Binding-site contacts:
Ligand atom C contacts residue HIS123 of chain 1.A at 4.4 Å.
Ligand atom CA contacts residue HIS123 of chain 1.A at 4.5 Å.
Ligand atom O contacts residue HIS123 of chain 1.A at 4.0 Å.
Ligand atom N contacts residue ASP121 of chain 1.A at 4.0 Å.

This small molecule binds to this protein.
Small molecule (SMILES): NCC(=O)O

Sequence of chain 1.A:
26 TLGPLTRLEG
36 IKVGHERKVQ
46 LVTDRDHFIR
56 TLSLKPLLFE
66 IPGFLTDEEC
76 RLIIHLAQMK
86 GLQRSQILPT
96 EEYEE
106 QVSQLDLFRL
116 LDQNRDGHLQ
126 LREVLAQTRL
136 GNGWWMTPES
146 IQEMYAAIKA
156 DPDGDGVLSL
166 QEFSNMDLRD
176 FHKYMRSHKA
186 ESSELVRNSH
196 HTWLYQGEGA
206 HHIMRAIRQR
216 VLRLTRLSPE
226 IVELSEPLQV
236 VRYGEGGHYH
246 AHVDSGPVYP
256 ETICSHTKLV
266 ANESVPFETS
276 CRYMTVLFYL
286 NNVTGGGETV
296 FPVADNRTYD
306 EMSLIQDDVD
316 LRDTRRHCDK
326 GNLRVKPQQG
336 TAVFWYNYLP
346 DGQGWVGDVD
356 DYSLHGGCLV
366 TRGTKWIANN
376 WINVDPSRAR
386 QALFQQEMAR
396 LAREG